Binding-site contacts:
Ligand atom C5 contacts residue SER514 of chain 1.A at 3.7 Å.
Ligand atom O5 contacts residue ASN512 of chain 1.A at 2.3 Å (h-bond).
Ligand atom C1 contacts residue SER514 of chain 1.A at 3.3 Å.
Ligand atom C2 contacts residue ASN512 of chain 1.A at 2.5 Å.
Ligand atom C4 contacts residue ASN512 of chain 1.A at 4.2 Å.
Ligand atom C7 contacts residue ASN512 of chain 1.A at 3.2 Å.
Ligand atom C5 contacts residue ASN512 of chain 1.A at 3.6 Å.
Ligand atom N2 contacts residue ASN512 of chain 1.A at 2.9 Å (h-bond).
Ligand atom C3 contacts residue ASN512 of chain 1.A at 3.8 Å.
Ligand atom C1 contacts residue ASN512 of chain 1.A at 1.4 Å.
Ligand atom O7 contacts residue ASN512 of chain 1.A at 2.9 Å (h-bond).
Ligand atom O5 contacts residue GLU515 of chain 1.A at 4.4 Å.
Ligand atom O5 contacts residue SER514 of chain 1.A at 3.5 Å (h-bond).

Sequence of chain 1.A:
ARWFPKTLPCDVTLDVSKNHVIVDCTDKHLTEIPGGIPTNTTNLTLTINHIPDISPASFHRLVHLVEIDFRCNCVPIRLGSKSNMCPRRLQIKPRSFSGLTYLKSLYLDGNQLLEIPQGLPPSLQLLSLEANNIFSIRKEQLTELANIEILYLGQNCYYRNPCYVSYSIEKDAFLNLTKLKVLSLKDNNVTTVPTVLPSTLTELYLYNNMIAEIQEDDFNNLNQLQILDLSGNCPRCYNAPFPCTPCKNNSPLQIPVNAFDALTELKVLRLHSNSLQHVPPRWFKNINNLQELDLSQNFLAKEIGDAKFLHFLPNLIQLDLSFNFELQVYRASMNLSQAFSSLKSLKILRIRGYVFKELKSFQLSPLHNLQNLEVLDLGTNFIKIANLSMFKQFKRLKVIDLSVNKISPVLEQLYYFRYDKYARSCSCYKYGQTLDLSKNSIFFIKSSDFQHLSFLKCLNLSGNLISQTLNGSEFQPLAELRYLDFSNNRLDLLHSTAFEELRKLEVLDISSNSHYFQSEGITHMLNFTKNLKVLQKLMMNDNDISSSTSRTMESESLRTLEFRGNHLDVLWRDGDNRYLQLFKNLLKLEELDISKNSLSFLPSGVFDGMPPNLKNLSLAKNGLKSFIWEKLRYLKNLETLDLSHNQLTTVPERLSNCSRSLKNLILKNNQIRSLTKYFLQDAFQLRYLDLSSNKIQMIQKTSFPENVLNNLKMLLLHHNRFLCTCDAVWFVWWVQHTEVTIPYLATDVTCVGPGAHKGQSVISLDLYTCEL

A small-molecule ligand and the protein it binds are described below.
Small molecule (SMILES): CC(=O)N[C@@H]1[C@@H](O)[C@H](O)[C@@H](CO)O[C@H]1O